Binding-site contacts:
Ligand atom N2 contacts residue ARG269 of chain 1.L at 3.4 Å (salt-bridge).
Ligand atom C2 contacts residue ASP265 of chain 1.L at 3.4 Å.
Ligand atom C11 contacts residue ARG269 of chain 1.L at 3.5 Å.
Ligand atom O6 contacts residue MG1 of chain 1.BA at 3.1 Å.
Ligand atom C7 contacts residue ARG212 of chain 1.L at 4.0 Å.
Ligand atom C4 contacts residue LEU320 of chain 1.L at 3.9 Å (hydrophobic).
Ligand atom O2 contacts residue GLU211 of chain 1.L at 2.9 Å (salt-bridge).
Ligand atom O7 contacts residue THR323 of chain 1.L at 3.8 Å.
Ligand atom C2 contacts residue GLU211 of chain 1.L at 3.5 Å.
Ligand atom C1 contacts residue GLU211 of chain 1.L at 3.7 Å.
Ligand atom C6 contacts residue LEU320 of chain 1.L at 3.6 Å (hydrophobic).
Ligand atom O6 contacts residue LYS184 of chain 1.L at 2.8 Å (salt-bridge).
Ligand atom O1 contacts residue SER266 of chain 1.L at 2.8 Å (h-bond).
Ligand atom O1 contacts residue ASP265 of chain 1.L at 3.0 Å (salt-bridge).
Ligand atom O8 contacts residue LYS181 of chain 1.L at 3.4 Å.
Ligand atom N2 contacts residue LEU320 of chain 1.L at 3.9 Å.
Ligand atom N1 contacts residue LYS184 of chain 1.L at 3.9 Å.
Ligand atom C5 contacts residue LEU320 of chain 1.L at 3.9 Å (hydrophobic).
Ligand atom C11 contacts residue LEU320 of chain 1.L at 3.8 Å (hydrophobic).
Ligand atom C50 contacts residue THR323 of chain 1.L at 4.0 Å.
Ligand atom O3 contacts residue ARG269 of chain 1.L at 3.4 Å.
Ligand atom C10 contacts residue LEU320 of chain 1.L at 3.6 Å (hydrophobic).
Ligand atom C6 contacts residue LYS184 of chain 1.L at 3.6 Å.
Ligand atom O2 contacts residue MG1 of chain 1.BA at 3.9 Å.
Ligand atom O3 contacts residue SER266 of chain 1.L at 4.0 Å.
Ligand atom C3 contacts residue ILE209 of chain 1.L at 3.3 Å (hydrophobic).
Ligand atom C contacts residue PRO180 of chain 1.L at 3.9 Å (hydrophobic).
Ligand atom C2 contacts residue MG1 of chain 1.BA at 3.9 Å.
Ligand atom S1 contacts residue THR323 of chain 1.L at 3.7 Å.
Ligand atom O1 contacts residue LYS184 of chain 1.L at 3.8 Å.
Ligand atom C54 contacts residue PRO180 of chain 1.L at 3.7 Å (hydrophobic).
Ligand atom C3 contacts residue ASP210 of chain 1.L at 3.7 Å.
Ligand atom S1 contacts residue PRO180 of chain 1.L at 3.8 Å.
Ligand atom N1 contacts residue LEU320 of chain 1.L at 3.5 Å.
Ligand atom C2 contacts residue LYS184 of chain 1.L at 3.9 Å.
Ligand atom O7 contacts residue LEU320 of chain 1.L at 3.4 Å.
Ligand atom C13 contacts residue LYS181 of chain 1.L at 3.8 Å.
Ligand atom O7 contacts residue PRO180 of chain 1.L at 4.0 Å.
Ligand atom O4 contacts residue ARG269 of chain 1.L at 2.9 Å (salt-bridge).
Ligand atom C3 contacts residue GLU211 of chain 1.L at 3.4 Å.

A protein and the small-molecule ligand that binds it are described below.
Small molecule (SMILES): C[C@](O)(CO)[C@H](O)[C@@]12NC(=O)[C@@](O)(NC1=O)[C@H](CSc1cccc(C=O)c1)CCO2

Sequence of chain 1.L:
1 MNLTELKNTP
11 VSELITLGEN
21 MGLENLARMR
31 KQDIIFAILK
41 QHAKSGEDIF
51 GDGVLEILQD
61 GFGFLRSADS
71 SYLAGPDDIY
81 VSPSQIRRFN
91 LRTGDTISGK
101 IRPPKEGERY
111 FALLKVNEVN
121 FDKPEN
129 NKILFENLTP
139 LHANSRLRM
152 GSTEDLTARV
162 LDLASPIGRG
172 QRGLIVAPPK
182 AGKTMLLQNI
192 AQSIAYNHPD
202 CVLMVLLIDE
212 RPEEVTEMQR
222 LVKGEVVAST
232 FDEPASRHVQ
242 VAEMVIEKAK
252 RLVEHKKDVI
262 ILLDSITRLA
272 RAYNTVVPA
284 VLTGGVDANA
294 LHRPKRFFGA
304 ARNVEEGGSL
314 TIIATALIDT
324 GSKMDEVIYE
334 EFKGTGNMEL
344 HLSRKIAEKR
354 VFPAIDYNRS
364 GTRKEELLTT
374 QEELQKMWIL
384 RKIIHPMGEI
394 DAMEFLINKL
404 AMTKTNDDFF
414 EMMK